This small molecule binds to this protein.
Small molecule (SMILES): CC(=O)N[C@@H]1[C@@H](O)[C@H](O)[C@@H](CO)O[C@H]1O

Binding-site contacts:
Ligand atom C2 contacts residue ASN696 of chain 1.B at 2.4 Å.
Ligand atom N2 contacts residue ASN696 of chain 1.B at 2.8 Å (h-bond).
Ligand atom O7 contacts residue ILE1117 of chain 1.B at 3.9 Å.
Ligand atom C8 contacts residue ILE1117 of chain 1.B at 3.6 Å (hydrophobic).
Ligand atom C4 contacts residue ASN696 of chain 1.B at 4.2 Å.
Ligand atom C8 contacts residue GLY1118 of chain 1.B at 3.7 Å.
Ligand atom O7 contacts residue ASN696 of chain 1.B at 3.4 Å (h-bond).
Ligand atom C5 contacts residue ASN696 of chain 1.B at 3.7 Å.
Ligand atom C8 contacts residue ASN696 of chain 1.B at 4.4 Å.
Ligand atom C7 contacts residue ILE1117 of chain 1.B at 4.2 Å (hydrophobic).
Ligand atom C1 contacts residue ASN696 of chain 1.B at 1.4 Å.
Ligand atom O5 contacts residue ASN696 of chain 1.B at 2.4 Å (h-bond).
Ligand atom C7 contacts residue ASN696 of chain 1.B at 3.3 Å.
Ligand atom C3 contacts residue ASN696 of chain 1.B at 3.7 Å.

Sequence of chain 1.B:
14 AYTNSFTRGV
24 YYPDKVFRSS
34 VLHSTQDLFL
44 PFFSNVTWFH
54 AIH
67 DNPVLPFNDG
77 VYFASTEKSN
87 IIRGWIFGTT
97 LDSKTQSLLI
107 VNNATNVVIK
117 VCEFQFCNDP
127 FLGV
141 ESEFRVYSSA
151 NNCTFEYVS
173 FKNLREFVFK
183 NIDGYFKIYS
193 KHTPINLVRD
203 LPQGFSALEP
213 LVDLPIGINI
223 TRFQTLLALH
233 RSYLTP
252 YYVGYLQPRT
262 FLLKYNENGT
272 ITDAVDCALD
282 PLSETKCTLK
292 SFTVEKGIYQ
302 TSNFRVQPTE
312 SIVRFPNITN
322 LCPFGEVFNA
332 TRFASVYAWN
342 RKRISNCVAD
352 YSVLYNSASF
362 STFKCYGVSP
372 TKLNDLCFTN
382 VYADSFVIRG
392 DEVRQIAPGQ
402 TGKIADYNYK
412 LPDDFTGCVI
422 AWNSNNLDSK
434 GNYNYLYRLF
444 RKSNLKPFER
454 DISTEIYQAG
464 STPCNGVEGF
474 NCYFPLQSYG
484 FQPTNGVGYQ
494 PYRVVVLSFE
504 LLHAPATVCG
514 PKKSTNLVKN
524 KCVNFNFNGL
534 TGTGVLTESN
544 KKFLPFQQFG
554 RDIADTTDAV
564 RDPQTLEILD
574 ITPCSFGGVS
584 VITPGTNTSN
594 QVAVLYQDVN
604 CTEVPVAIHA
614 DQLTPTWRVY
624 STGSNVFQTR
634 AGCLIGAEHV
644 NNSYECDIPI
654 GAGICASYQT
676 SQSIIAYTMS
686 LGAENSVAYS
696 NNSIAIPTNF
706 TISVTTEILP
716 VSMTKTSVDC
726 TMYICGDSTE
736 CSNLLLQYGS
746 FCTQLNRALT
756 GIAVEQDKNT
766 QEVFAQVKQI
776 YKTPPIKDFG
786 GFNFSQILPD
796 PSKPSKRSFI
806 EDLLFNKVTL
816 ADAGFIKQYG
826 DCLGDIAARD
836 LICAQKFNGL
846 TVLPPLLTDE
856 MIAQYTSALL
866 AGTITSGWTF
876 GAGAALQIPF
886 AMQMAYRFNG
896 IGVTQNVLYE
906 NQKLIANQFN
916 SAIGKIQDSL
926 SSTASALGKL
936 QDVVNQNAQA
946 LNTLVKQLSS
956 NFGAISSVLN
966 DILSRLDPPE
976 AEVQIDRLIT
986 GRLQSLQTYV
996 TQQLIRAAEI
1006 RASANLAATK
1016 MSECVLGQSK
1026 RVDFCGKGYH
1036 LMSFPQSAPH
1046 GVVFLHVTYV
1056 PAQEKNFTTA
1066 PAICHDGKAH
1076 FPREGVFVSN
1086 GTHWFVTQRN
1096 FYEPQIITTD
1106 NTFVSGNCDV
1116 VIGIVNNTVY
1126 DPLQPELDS